Binding-site contacts:
Ligand atom C2 contacts residue LEU290 of chain 1.B at 3.7 Å (hydrophobic).
Ligand atom C6 contacts residue SER61 of chain 1.B at 3.9 Å.
Ligand atom S1 contacts residue LEU116 of chain 1.B at 3.9 Å.
Ligand atom C16 contacts residue TYR218 of chain 1.B at 4.1 Å (hydrophobic).
Ligand atom S19 contacts residue VAL208 of chain 1.B at 3.8 Å.
Ligand atom O9 contacts residue SER61 of chain 1.B at 2.4 Å (h-bond).
Ligand atom C3 contacts residue ASN286 of chain 1.B at 4.1 Å.
Ligand atom C15 contacts residue TYR218 of chain 1.B at 3.9 Å (hydrophobic).
Ligand atom S19 contacts residue THR316 of chain 1.B at 4.0 Å.
Ligand atom O4A contacts residue ALA315 of chain 1.B at 3.3 Å.
Ligand atom O9 contacts residue GLY314 of chain 1.B at 3.6 Å.
Ligand atom C13 contacts residue ALA315 of chain 1.B at 3.4 Å (hydrophobic).
Ligand atom C4' contacts residue ASN340 of chain 1.B at 3.5 Å.
Ligand atom O9 contacts residue TYR147 of chain 1.B at 4.1 Å.
Ligand atom C8 contacts residue TYR147 of chain 1.B at 3.7 Å (hydrophobic).
Ligand atom C14 contacts residue TYR218 of chain 1.B at 3.9 Å (hydrophobic).
Ligand atom C11 contacts residue GLN117 of chain 1.B at 4.1 Å.
Ligand atom C15 contacts residue GLN117 of chain 1.B at 3.4 Å.
Ligand atom C16 contacts residue GLN117 of chain 1.B at 4.1 Å.
Ligand atom O12 contacts residue ASN149 of chain 1.B at 2.6 Å (h-bond).
Ligand atom C11 contacts residue ALA315 of chain 1.B at 3.7 Å (hydrophobic).
Ligand atom O9 contacts residue ALA315 of chain 1.B at 3.4 Å (h-bond).
Ligand atom C2 contacts residue LEU116 of chain 1.B at 3.8 Å (hydrophobic).
Ligand atom N10 contacts residue ALA315 of chain 1.B at 3.0 Å (h-bond).
Ligand atom O4B contacts residue ASN340 of chain 1.B at 3.0 Å (h-bond).
Ligand atom N10 contacts residue SER61 of chain 1.B at 3.1 Å (h-bond).
Ligand atom O4A contacts residue ASN286 of chain 1.B at 4.0 Å.
Ligand atom C11 contacts residue ASN149 of chain 1.B at 3.7 Å.
Ligand atom C13 contacts residue TYR218 of chain 1.B at 3.6 Å (hydrophobic).
Ligand atom C7 contacts residue SER61 of chain 1.B at 2.5 Å.
Ligand atom O12 contacts residue GLN117 of chain 1.B at 3.1 Å (h-bond).
Ligand atom S1 contacts residue GLN117 of chain 1.B at 3.3 Å (h-bond).
Ligand atom C4' contacts residue ALA315 of chain 1.B at 4.0 Å (hydrophobic).
Ligand atom O4A contacts residue ASN340 of chain 1.B at 3.3 Å (h-bond).
Ligand atom C3' contacts residue ASN286 of chain 1.B at 4.0 Å.
Ligand atom C8 contacts residue SER61 of chain 1.B at 1.4 Å.
Ligand atom C7 contacts residue ALA315 of chain 1.B at 4.0 Å (hydrophobic).
Ligand atom C8 contacts residue ALA315 of chain 1.B at 4.0 Å (hydrophobic).
Ligand atom O12 contacts residue SER61 of chain 1.B at 4.2 Å.
Ligand atom C11 contacts residue SER61 of chain 1.B at 3.8 Å.

Sequence of chain 1.B:
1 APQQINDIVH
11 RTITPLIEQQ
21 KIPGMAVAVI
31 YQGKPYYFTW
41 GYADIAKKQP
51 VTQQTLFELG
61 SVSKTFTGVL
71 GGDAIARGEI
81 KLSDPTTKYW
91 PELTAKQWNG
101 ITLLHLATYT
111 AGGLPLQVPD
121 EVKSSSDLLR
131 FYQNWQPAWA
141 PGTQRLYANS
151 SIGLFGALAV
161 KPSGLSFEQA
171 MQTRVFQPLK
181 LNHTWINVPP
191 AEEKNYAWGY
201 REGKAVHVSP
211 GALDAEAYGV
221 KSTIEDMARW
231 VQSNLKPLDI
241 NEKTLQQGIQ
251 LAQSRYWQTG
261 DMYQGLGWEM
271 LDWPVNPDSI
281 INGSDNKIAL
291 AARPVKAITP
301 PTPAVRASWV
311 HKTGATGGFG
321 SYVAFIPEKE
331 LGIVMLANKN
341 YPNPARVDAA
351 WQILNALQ

This protein binds this small molecule.
Small molecule (SMILES): C=C1CS[C@H]([C@@H](C=O)NC(=O)Cc2cccs2)N=C1C(=O)O